Binding-site contacts:
Ligand atom C2 contacts residue THR1098 of chain 1.C at 3.6 Å.
Ligand atom O4 contacts residue HIS1099 of chain 1.C at 3.8 Å.
Ligand atom C4 contacts residue ASN1096 of chain 1.C at 4.2 Å.
Ligand atom C2 contacts residue ASN1096 of chain 1.C at 2.5 Å.
Ligand atom C4 contacts residue HIS1099 of chain 1.C at 4.1 Å.
Ligand atom C7 contacts residue HIS1099 of chain 1.C at 4.0 Å.
Ligand atom C5 contacts residue PHE1101 of chain 1.C at 4.2 Å (hydrophobic).
Ligand atom C7 contacts residue ASN1096 of chain 1.C at 3.6 Å.
Ligand atom C1 contacts residue PHE1101 of chain 1.C at 4.4 Å (hydrophobic).
Ligand atom C1 contacts residue HIS1099 of chain 1.C at 3.6 Å.
Ligand atom C1 contacts residue ASN1096 of chain 1.C at 1.4 Å.
Ligand atom O5 contacts residue ASN1096 of chain 1.C at 2.3 Å (h-bond).
Ligand atom C3 contacts residue HIS1099 of chain 1.C at 3.8 Å.
Ligand atom O5 contacts residue HIS1099 of chain 1.C at 3.9 Å.
Ligand atom O7 contacts residue HIS1099 of chain 1.C at 3.4 Å (h-bond).
Ligand atom N2 contacts residue THR1098 of chain 1.C at 2.9 Å (h-bond).
Ligand atom C8 contacts residue ASN1096 of chain 1.C at 3.8 Å.
Ligand atom C3 contacts residue THR1098 of chain 1.C at 3.8 Å.
Ligand atom C6 contacts residue PHE1101 of chain 1.C at 4.0 Å (hydrophobic).
Ligand atom C7 contacts residue THR1098 of chain 1.C at 3.9 Å.
Ligand atom C5 contacts residue HIS1099 of chain 1.C at 3.5 Å.
Ligand atom C5 contacts residue ASN1096 of chain 1.C at 3.7 Å.
Ligand atom C8 contacts residue HIS1099 of chain 1.C at 4.3 Å.
Ligand atom C8 contacts residue THR1098 of chain 1.C at 3.9 Å.
Ligand atom C2 contacts residue HIS1099 of chain 1.C at 4.2 Å.
Ligand atom C1 contacts residue THR1098 of chain 1.C at 3.6 Å.
Ligand atom O6 contacts residue PHE1101 of chain 1.C at 4.3 Å.
Ligand atom O7 contacts residue ASN1096 of chain 1.C at 3.7 Å.
Ligand atom N2 contacts residue ASN1096 of chain 1.C at 3.0 Å (h-bond).
Ligand atom C3 contacts residue ASN1096 of chain 1.C at 3.8 Å.
Ligand atom O5 contacts residue PHE1101 of chain 1.C at 3.6 Å.

The small molecule below binds the protein below.
Small molecule (SMILES): CC(=O)N[C@H]1[C@H](O[C@H]2[C@H](O)[C@@H](NC(C)=O)CO[C@@H]2CO)O[C@H](CO)[C@@H](O)[C@@H]1O

Sequence of chain 1.C:
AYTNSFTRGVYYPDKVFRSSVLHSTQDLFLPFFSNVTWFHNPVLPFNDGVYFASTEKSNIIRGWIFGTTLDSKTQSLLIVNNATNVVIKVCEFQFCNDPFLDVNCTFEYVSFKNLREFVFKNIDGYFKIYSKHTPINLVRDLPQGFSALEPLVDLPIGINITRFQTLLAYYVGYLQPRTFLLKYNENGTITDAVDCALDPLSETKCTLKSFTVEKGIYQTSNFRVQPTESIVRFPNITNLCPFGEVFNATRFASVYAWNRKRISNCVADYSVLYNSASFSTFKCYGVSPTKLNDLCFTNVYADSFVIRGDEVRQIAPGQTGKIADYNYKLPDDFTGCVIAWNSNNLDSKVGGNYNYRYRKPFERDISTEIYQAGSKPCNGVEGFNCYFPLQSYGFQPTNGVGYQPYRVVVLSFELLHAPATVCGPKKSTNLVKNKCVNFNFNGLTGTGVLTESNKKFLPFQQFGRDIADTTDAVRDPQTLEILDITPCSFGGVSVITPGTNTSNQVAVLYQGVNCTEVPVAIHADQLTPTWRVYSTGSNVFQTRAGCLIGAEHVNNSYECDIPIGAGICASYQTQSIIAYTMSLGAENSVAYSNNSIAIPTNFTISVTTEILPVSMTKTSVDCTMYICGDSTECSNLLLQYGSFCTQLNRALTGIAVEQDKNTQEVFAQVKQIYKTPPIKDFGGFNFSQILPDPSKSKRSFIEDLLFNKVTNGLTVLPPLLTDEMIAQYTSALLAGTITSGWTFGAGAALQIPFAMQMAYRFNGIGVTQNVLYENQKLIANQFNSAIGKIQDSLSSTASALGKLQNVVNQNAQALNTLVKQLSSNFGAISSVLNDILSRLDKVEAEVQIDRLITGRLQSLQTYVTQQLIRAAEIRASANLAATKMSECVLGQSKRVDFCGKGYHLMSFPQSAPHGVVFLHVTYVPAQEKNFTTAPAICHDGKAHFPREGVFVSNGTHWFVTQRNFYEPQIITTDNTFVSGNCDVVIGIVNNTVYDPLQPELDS